Binding-site contacts:
Ligand atom O5 contacts residue TYR28 of chain 1.B at 4.2 Å.
Ligand atom C6 contacts residue ASN61 of chain 1.B at 4.4 Å.
Ligand atom O6 contacts residue ASN61 of chain 1.B at 4.1 Å.
Ligand atom N2 contacts residue ASN61 of chain 1.B at 2.9 Å (h-bond).
Ligand atom C1 contacts residue ASN61 of chain 1.B at 1.4 Å.
Ligand atom C3 contacts residue ASN61 of chain 1.B at 3.8 Å.
Ligand atom C8 contacts residue PHE59 of chain 1.B at 4.3 Å (hydrophobic).
Ligand atom C4 contacts residue ASN61 of chain 1.B at 4.2 Å.
Ligand atom C8 contacts residue ASN61 of chain 1.B at 4.3 Å.
Ligand atom C8 contacts residue SER60 of chain 1.B at 4.2 Å.
Ligand atom O5 contacts residue ASN61 of chain 1.B at 2.3 Å (h-bond).
Ligand atom C5 contacts residue ASN61 of chain 1.B at 3.6 Å.
Ligand atom O7 contacts residue ASN61 of chain 1.B at 2.5 Å (h-bond).
Ligand atom O6 contacts residue TYR28 of chain 1.B at 4.0 Å.
Ligand atom C2 contacts residue ASN61 of chain 1.B at 2.4 Å.
Ligand atom C7 contacts residue ASN61 of chain 1.B at 3.0 Å.

A protein and the small-molecule ligand that binds it are described below.
Small molecule (SMILES): CC(=O)N[C@@H]1[C@@H](O)[C@H](O)[C@@H](CO)O[C@H]1O

Sequence of chain 1.B:
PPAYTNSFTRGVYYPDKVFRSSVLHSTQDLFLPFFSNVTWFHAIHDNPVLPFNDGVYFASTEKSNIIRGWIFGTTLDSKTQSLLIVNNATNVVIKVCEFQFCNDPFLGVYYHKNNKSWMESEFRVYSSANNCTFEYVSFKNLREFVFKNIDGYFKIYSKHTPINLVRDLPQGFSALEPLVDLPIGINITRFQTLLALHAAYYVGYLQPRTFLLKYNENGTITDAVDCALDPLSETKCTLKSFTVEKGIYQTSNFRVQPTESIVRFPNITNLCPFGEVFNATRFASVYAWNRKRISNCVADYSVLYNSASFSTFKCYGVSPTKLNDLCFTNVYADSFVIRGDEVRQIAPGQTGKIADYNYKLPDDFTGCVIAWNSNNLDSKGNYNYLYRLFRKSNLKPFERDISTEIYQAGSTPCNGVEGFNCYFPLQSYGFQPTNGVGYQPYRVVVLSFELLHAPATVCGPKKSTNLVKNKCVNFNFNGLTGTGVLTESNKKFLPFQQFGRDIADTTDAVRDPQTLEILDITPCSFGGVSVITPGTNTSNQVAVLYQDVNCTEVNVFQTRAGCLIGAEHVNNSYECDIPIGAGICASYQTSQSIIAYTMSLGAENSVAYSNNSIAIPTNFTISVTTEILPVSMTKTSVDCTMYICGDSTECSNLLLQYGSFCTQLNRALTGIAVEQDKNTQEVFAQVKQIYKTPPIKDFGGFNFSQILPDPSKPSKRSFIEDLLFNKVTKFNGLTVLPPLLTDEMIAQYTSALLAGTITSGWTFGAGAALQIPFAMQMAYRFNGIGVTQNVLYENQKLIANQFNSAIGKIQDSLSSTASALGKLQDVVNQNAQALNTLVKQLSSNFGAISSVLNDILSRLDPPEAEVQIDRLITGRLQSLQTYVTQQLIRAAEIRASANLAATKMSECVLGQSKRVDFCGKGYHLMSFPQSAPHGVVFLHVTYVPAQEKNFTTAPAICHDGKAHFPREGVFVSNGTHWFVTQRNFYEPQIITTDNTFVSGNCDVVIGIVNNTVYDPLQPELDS